Sequence of chain 1.A:
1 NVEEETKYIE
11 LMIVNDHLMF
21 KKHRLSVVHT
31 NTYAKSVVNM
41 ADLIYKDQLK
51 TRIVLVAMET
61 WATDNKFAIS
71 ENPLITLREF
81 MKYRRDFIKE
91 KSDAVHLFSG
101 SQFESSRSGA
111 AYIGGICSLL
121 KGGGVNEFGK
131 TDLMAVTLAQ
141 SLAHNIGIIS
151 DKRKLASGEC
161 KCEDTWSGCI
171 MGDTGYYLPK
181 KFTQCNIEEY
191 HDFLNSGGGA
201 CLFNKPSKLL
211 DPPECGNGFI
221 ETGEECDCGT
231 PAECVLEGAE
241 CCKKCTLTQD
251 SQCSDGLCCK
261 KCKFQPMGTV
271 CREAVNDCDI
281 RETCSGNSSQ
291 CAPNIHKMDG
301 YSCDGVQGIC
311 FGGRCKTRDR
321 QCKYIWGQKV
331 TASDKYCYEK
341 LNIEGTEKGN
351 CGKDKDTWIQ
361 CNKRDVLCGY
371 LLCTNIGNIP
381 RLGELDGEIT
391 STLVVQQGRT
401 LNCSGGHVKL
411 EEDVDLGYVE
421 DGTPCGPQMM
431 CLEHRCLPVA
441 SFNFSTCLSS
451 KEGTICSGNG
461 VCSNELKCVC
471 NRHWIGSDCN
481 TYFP

Binding-site contacts:
Ligand atom O6 contacts residue ASN287 of chain 1.A at 3.9 Å.
Ligand atom C8 contacts residue ASN287 of chain 1.A at 3.6 Å.
Ligand atom C7 contacts residue ASN287 of chain 1.A at 3.4 Å.
Ligand atom N2 contacts residue ASN287 of chain 1.A at 2.9 Å (h-bond).
Ligand atom O5 contacts residue ASN287 of chain 1.A at 2.4 Å (h-bond).
Ligand atom C2 contacts residue ASN287 of chain 1.A at 2.5 Å.
Ligand atom C6 contacts residue ASN287 of chain 1.A at 4.3 Å.
Ligand atom O7 contacts residue ASN287 of chain 1.A at 4.3 Å.
Ligand atom C4 contacts residue ASN287 of chain 1.A at 4.3 Å.
Ligand atom C5 contacts residue ASN287 of chain 1.A at 3.7 Å.
Ligand atom C3 contacts residue ASN287 of chain 1.A at 3.8 Å.
Ligand atom C1 contacts residue ASN287 of chain 1.A at 1.5 Å.

A protein and the small-molecule ligand that binds it are described below.
Small molecule (SMILES): CC(=O)N[C@@H]1[C@@H](O)[C@H](O)[C@@H](CO)O[C@H]1O